This small molecule binds to this protein.
Small molecule (SMILES): Cc1nnc(C(=O)NC(C)(C)c2nc(C(=O)NCc3ccc(F)cc3)c(O)c(=O)n2C)o1

Sequence of chain 7.A:
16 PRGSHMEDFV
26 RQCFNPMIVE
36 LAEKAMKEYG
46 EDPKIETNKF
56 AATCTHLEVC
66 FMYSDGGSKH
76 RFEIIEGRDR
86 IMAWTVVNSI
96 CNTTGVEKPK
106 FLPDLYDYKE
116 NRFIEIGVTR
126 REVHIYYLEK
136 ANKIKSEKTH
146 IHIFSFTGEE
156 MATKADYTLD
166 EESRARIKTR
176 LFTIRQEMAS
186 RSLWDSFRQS

Binding-site contacts:
Ligand atom CAU contacts residue MN1 of chain 7.E at 3.0 Å.
Ligand atom NAR contacts residue LEU107 of chain 7.A at 3.1 Å (h-bond).
Ligand atom CAA contacts residue LEU107 of chain 7.A at 3.7 Å (hydrophobic).
Ligand atom CBB contacts residue MN1 of chain 7.D at 4.1 Å.
Ligand atom OAH contacts residue HIS61 of chain 7.A at 3.0 Å (h-bond).
Ligand atom OAH contacts residue ILE121 of chain 7.A at 3.8 Å.
Ligand atom CBA contacts residue PHE106 of chain 7.A at 4.0 Å (hydrophobic).
Ligand atom CBD contacts residue MN1 of chain 7.D at 3.2 Å.
Ligand atom OAG contacts residue MN1 of chain 7.D at 2.8 Å.
Ligand atom OAG contacts residue ILE121 of chain 7.A at 3.9 Å.
Ligand atom NAR contacts residue MN1 of chain 7.E at 3.9 Å.
Ligand atom NAP contacts residue PHE106 of chain 7.A at 4.0 Å.
Ligand atom OAH contacts residue GLU120 of chain 7.A at 3.0 Å (salt-bridge).
Ligand atom CBD contacts residue HIS61 of chain 7.A at 4.0 Å.
Ligand atom OAT contacts residue PHE106 of chain 7.A at 3.7 Å.
Ligand atom OAH contacts residue ASP109 of chain 7.A at 2.9 Å (salt-bridge).
Ligand atom CAZ contacts residue GLU120 of chain 7.A at 3.5 Å.
Ligand atom OAE contacts residue PRO108 of chain 7.A at 3.8 Å.
Ligand atom CBB contacts residue MN1 of chain 7.E at 4.0 Å.
Ligand atom OAH contacts residue MN1 of chain 7.E at 3.4 Å.
Ligand atom OAG contacts residue TYR131 of chain 7.A at 3.9 Å.
Ligand atom CAA contacts residue PHE106 of chain 7.A at 3.7 Å (hydrophobic).
Ligand atom CAW contacts residue PHE106 of chain 7.A at 3.5 Å (hydrophobic).
Ligand atom NAO contacts residue PHE106 of chain 7.A at 3.7 Å.
Ligand atom CAZ contacts residue MN1 of chain 7.D at 2.9 Å.
Ligand atom OAG contacts residue HIS61 of chain 7.A at 3.4 Å (h-bond).
Ligand atom CBB contacts residue GLU120 of chain 7.A at 3.8 Å.
Ligand atom OAH contacts residue MN1 of chain 7.D at 1.8 Å.
Ligand atom OAE contacts residue MN1 of chain 7.E at 1.9 Å.
Ligand atom CAZ contacts residue ASP109 of chain 7.A at 4.0 Å.
Ligand atom OAE contacts residue ASP109 of chain 7.A at 3.0 Å (salt-bridge).
Ligand atom OAE contacts residue GLU81 of chain 7.A at 3.6 Å.
Ligand atom CAU contacts residue GLU120 of chain 7.A at 3.6 Å.
Ligand atom OAE contacts residue LEU107 of chain 7.A at 2.9 Å (h-bond).
Ligand atom CAU contacts residue ASP109 of chain 7.A at 4.0 Å.
Ligand atom CAB contacts residue TYR131 of chain 7.A at 3.5 Å (hydrophobic).
Ligand atom OAE contacts residue GLU120 of chain 7.A at 3.4 Å (salt-bridge).
Ligand atom CAZ contacts residue MN1 of chain 7.E at 4.1 Å.
Ligand atom CAU contacts residue LEU107 of chain 7.A at 3.2 Å (hydrophobic).
Ligand atom CAZ contacts residue HIS61 of chain 7.A at 3.8 Å.